Binding-site contacts:
Ligand atom C10 contacts residue ALA44 of chain 1.I at 3.9 Å (hydrophobic).
Ligand atom O10 contacts residue ASP50 of chain 1.I at 4.0 Å.
Ligand atom C11 contacts residue THR42 of chain 1.I at 3.6 Å.
Ligand atom C9 contacts residue VAL43 of chain 1.I at 3.5 Å (hydrophobic).
Ligand atom C10 contacts residue VAL43 of chain 1.I at 4.2 Å (hydrophobic).
Ligand atom O1A contacts residue THR53 of chain 1.I at 3.1 Å.
Ligand atom C5 contacts residue LYS51 of chain 1.I at 3.7 Å.
Ligand atom N5 contacts residue LYS51 of chain 1.I at 3.2 Å (salt-bridge).
Ligand atom N5 contacts residue THR42 of chain 1.I at 2.9 Å (h-bond).
Ligand atom O8 contacts residue THR42 of chain 1.I at 3.8 Å.
Ligand atom O1B contacts residue THR53 of chain 1.I at 4.0 Å.
Ligand atom C11 contacts residue HIS101 of chain 1.H at 3.6 Å.
Ligand atom O9 contacts residue THR42 of chain 1.I at 3.5 Å.
Ligand atom C4 contacts residue LYS51 of chain 1.I at 3.4 Å.
Ligand atom C10 contacts residue THR42 of chain 1.I at 3.7 Å.
Ligand atom C11 contacts residue ALA44 of chain 1.I at 3.4 Å (hydrophobic).
Ligand atom O10 contacts residue GLN49 of chain 1.I at 3.1 Å (h-bond).
Ligand atom C8 contacts residue VAL43 of chain 1.I at 3.9 Å (hydrophobic).
Ligand atom O10 contacts residue LYS51 of chain 1.I at 3.0 Å (salt-bridge).
Ligand atom C8 contacts residue THR42 of chain 1.I at 4.3 Å.
Ligand atom O7 contacts residue VAL43 of chain 1.I at 3.1 Å (h-bond).
Ligand atom C10 contacts residue LYS51 of chain 1.I at 3.1 Å.
Ligand atom C7 contacts residue VAL43 of chain 1.I at 3.3 Å (hydrophobic).
Ligand atom C10 contacts residue PRO52 of chain 1.I at 4.3 Å (hydrophobic).
Ligand atom C5 contacts residue THR42 of chain 1.I at 3.8 Å.
Ligand atom C7 contacts residue THR42 of chain 1.I at 3.9 Å.
Ligand atom C4 contacts residue THR53 of chain 1.I at 3.8 Å.
Ligand atom O9 contacts residue VAL43 of chain 1.I at 3.1 Å (h-bond).
Ligand atom C9 contacts residue ARG106 of chain 1.H at 3.5 Å.
Ligand atom O9 contacts residue ARG106 of chain 1.H at 3.0 Å (salt-bridge).
Ligand atom O7 contacts residue ASN45 of chain 1.I at 3.8 Å.
Ligand atom C11 contacts residue LYS51 of chain 1.I at 3.7 Å.
Ligand atom C11 contacts residue PRO52 of chain 1.I at 4.0 Å (hydrophobic).
Ligand atom C11 contacts residue ASP50 of chain 1.I at 3.8 Å.
Ligand atom O10 contacts residue ALA44 of chain 1.I at 3.8 Å.
Ligand atom O1B contacts residue THR42 of chain 1.I at 3.6 Å.
Ligand atom C11 contacts residue VAL43 of chain 1.I at 3.8 Å (hydrophobic).
Ligand atom O4 contacts residue LYS51 of chain 1.I at 2.5 Å (salt-bridge).
Ligand atom C1 contacts residue THR53 of chain 1.I at 3.6 Å.
Ligand atom C6 contacts residue THR42 of chain 1.I at 3.7 Å.

Sequence of chain 1.H:
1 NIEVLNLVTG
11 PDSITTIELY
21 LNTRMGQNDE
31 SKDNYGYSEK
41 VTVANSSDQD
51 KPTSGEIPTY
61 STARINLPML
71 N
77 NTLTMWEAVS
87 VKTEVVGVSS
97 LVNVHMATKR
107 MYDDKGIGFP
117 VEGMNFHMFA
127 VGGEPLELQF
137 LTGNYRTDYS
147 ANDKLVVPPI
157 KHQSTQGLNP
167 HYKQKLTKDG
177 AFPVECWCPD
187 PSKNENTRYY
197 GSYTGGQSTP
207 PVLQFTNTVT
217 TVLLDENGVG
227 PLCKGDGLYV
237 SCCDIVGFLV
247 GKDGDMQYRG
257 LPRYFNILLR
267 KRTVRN

Sequence of chain 1.I:
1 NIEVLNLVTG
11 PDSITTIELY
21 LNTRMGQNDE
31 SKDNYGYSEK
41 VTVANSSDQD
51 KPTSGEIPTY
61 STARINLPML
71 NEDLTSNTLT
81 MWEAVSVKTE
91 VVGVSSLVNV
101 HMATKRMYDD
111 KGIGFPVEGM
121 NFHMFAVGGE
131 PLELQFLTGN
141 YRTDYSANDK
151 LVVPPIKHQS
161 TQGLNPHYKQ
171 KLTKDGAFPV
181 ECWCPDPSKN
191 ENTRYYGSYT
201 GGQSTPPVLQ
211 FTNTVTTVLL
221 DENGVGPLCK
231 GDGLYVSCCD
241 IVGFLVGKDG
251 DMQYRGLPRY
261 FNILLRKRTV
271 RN

A protein and the small-molecule ligand that binds it are described below.
Small molecule (SMILES): CC(=O)N[C@H]1[C@H]([C@H](O)[C@H](O)CO)O[C@@](O[C@H]2[C@@H](O)[C@@H](CO)O[C@@H](O[C@H]3[C@H](O)[C@@H](O)[C@@H](O)O[C@@H]3CO)[C@@H]2O)(C(=O)O)C[C@@H]1O